A protein and the small-molecule ligand that binds it are described below.
Small molecule (SMILES): CC(=O)N[C@H]1[C@H](O[C@H]2[C@H](O)[C@@H](NC(C)=O)CO[C@@H]2CO)O[C@H](CO)[C@@H](O[C@@H]2O[C@H](CO)[C@@H](O)[C@H](O[C@H]3O[C@H](CO)[C@@H](O)[C@H](O)[C@@H]3O)[C@@H]2O)[C@@H]1O

Binding-site contacts:
Ligand atom C8 contacts residue ASN254 of chain 1.B at 3.2 Å.
Ligand atom C3 contacts residue ASN254 of chain 1.B at 3.8 Å.
Ligand atom C6 contacts residue SER293 of chain 1.B at 3.8 Å.
Ligand atom C8 contacts residue GLN154 of chain 1.B at 4.2 Å.
Ligand atom N2 contacts residue MET70 of chain 1.B at 3.1 Å.
Ligand atom C5 contacts residue ASN254 of chain 1.B at 3.6 Å.
Ligand atom C1 contacts residue GLN253 of chain 1.B at 3.8 Å.
Ligand atom O7 contacts residue TRP35 of chain 1.B at 3.5 Å.
Ligand atom C5 contacts residue GLY294 of chain 1.B at 4.2 Å.
Ligand atom N2 contacts residue ASN254 of chain 1.B at 3.0 Å (h-bond).
Ligand atom O5 contacts residue ASN254 of chain 1.B at 2.3 Å (h-bond).
Ligand atom O7 contacts residue THR68 of chain 1.B at 4.3 Å.
Ligand atom C6 contacts residue GLY294 of chain 1.B at 3.8 Å.
Ligand atom C5 contacts residue GLN253 of chain 1.B at 3.3 Å.
Ligand atom O5 contacts residue GLN253 of chain 1.B at 3.5 Å (h-bond).
Ligand atom O7 contacts residue MET70 of chain 1.B at 4.1 Å.
Ligand atom C1 contacts residue ASN254 of chain 1.B at 1.4 Å.
Ligand atom C2 contacts residue MET70 of chain 1.B at 3.6 Å (hydrophobic).
Ligand atom O5 contacts residue GLN296 of chain 1.B at 4.4 Å.
Ligand atom C1 contacts residue MET70 of chain 1.B at 4.1 Å (hydrophobic).
Ligand atom O6 contacts residue LYS63 of chain 1.B at 4.2 Å.
Ligand atom C8 contacts residue SER293 of chain 1.B at 3.8 Å.
Ligand atom C7 contacts residue ASN254 of chain 1.B at 3.5 Å.
Ligand atom C7 contacts residue MET70 of chain 1.B at 3.9 Å (hydrophobic).
Ligand atom C1 contacts residue GLY294 of chain 1.B at 3.8 Å.
Ligand atom C6 contacts residue GLN253 of chain 1.B at 3.7 Å.
Ligand atom C7 contacts residue TRP35 of chain 1.B at 4.5 Å (hydrophobic).
Ligand atom C4 contacts residue ASN254 of chain 1.B at 4.3 Å.
Ligand atom O5 contacts residue GLY294 of chain 1.B at 3.3 Å.
Ligand atom O7 contacts residue ASN254 of chain 1.B at 4.4 Å.
Ligand atom O6 contacts residue SER293 of chain 1.B at 3.1 Å (h-bond).
Ligand atom O6 contacts residue GLY294 of chain 1.B at 3.8 Å.
Ligand atom C2 contacts residue ASN254 of chain 1.B at 2.5 Å.

Sequence of chain 1.B:
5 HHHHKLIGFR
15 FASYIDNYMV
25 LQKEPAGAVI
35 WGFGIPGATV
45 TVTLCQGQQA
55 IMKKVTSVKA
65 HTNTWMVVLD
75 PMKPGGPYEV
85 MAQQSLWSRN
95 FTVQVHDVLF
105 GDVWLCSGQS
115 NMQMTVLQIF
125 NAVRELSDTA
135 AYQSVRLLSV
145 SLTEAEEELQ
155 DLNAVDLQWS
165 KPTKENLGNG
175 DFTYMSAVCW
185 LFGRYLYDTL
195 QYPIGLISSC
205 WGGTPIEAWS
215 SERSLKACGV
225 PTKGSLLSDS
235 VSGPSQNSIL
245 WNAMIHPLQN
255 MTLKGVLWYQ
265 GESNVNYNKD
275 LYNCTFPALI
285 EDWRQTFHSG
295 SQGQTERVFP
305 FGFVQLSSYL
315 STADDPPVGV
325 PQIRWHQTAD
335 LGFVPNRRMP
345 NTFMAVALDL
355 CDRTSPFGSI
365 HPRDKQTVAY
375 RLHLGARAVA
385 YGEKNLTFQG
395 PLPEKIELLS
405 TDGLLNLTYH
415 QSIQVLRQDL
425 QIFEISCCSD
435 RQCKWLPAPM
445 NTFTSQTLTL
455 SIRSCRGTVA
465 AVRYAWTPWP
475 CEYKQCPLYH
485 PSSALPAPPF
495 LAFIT